Sequence of chain 1.A:
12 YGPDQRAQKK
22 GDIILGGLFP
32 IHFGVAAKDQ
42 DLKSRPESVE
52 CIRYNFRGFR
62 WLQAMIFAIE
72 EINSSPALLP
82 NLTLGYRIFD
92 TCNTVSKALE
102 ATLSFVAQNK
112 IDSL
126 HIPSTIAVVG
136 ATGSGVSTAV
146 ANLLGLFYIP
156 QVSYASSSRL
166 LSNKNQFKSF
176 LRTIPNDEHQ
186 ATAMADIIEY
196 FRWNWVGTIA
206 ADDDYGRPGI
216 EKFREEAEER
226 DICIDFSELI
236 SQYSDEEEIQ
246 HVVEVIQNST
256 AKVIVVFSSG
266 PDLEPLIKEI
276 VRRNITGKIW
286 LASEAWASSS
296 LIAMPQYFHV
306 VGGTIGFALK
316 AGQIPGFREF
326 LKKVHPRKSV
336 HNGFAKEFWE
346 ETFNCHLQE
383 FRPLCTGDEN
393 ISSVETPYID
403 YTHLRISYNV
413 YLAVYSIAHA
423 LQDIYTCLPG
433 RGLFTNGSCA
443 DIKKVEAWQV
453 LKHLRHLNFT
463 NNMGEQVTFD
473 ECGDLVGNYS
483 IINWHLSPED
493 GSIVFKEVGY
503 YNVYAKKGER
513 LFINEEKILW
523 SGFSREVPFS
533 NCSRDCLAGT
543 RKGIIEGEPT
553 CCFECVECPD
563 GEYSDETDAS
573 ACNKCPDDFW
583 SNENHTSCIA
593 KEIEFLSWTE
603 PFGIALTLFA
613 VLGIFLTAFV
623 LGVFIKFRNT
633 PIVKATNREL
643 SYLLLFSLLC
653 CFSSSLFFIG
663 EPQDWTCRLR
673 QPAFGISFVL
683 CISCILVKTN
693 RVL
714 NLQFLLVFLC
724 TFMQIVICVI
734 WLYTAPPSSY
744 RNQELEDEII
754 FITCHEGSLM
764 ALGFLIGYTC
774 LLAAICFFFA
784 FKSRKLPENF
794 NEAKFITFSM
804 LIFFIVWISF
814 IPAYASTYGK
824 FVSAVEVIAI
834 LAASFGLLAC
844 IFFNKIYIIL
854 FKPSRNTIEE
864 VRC

Binding-site contacts:
Ligand atom C4 contacts residue ASN480 of chain 1.A at 4.2 Å.
Ligand atom O6 contacts residue TYR502 of chain 1.A at 3.8 Å.
Ligand atom C3 contacts residue ASN480 of chain 1.A at 3.8 Å.
Ligand atom N2 contacts residue TYR506 of chain 1.A at 3.2 Å.
Ligand atom C5 contacts residue ASN504 of chain 1.A at 3.7 Å.
Ligand atom O5 contacts residue ASN504 of chain 1.A at 4.0 Å.
Ligand atom C1 contacts residue TYR506 of chain 1.A at 4.2 Å (hydrophobic).
Ligand atom C7 contacts residue LYS315 of chain 1.A at 4.2 Å.
Ligand atom C6 contacts residue TYR502 of chain 1.A at 3.6 Å (hydrophobic).
Ligand atom C2 contacts residue ASN480 of chain 1.A at 2.5 Å.
Ligand atom C8 contacts residue TYR502 of chain 1.A at 4.3 Å (hydrophobic).
Ligand atom N2 contacts residue ASN480 of chain 1.A at 3.0 Å (h-bond).
Ligand atom C7 contacts residue ASN480 of chain 1.A at 3.6 Å.
Ligand atom C7 contacts residue TYR506 of chain 1.A at 3.9 Å (hydrophobic).
Ligand atom C6 contacts residue ASN504 of chain 1.A at 4.1 Å.
Ligand atom C1 contacts residue ASN480 of chain 1.A at 1.4 Å.
Ligand atom O7 contacts residue TYR502 of chain 1.A at 3.9 Å.
Ligand atom O5 contacts residue ASN480 of chain 1.A at 2.3 Å (h-bond).
Ligand atom C5 contacts residue ASN480 of chain 1.A at 3.6 Å.
Ligand atom C8 contacts residue LYS315 of chain 1.A at 4.3 Å.
Ligand atom O7 contacts residue LYS315 of chain 1.A at 3.4 Å (salt-bridge).
Ligand atom C1 contacts residue ASN504 of chain 1.A at 3.7 Å.
Ligand atom C2 contacts residue TYR506 of chain 1.A at 4.2 Å (hydrophobic).
Ligand atom C8 contacts residue TYR506 of chain 1.A at 3.4 Å (hydrophobic).
Ligand atom O7 contacts residue ASN480 of chain 1.A at 3.8 Å.
Ligand atom C7 contacts residue TYR502 of chain 1.A at 4.5 Å (hydrophobic).

The protein below binds the small molecule below.
Small molecule (SMILES): CC(=O)N[C@H]1[C@H](O[C@H]2[C@H](O)[C@@H](NC(C)=O)CO[C@@H]2CO)O[C@H](CO)[C@@H](O)[C@@H]1O